Sequence of chain 12.E:
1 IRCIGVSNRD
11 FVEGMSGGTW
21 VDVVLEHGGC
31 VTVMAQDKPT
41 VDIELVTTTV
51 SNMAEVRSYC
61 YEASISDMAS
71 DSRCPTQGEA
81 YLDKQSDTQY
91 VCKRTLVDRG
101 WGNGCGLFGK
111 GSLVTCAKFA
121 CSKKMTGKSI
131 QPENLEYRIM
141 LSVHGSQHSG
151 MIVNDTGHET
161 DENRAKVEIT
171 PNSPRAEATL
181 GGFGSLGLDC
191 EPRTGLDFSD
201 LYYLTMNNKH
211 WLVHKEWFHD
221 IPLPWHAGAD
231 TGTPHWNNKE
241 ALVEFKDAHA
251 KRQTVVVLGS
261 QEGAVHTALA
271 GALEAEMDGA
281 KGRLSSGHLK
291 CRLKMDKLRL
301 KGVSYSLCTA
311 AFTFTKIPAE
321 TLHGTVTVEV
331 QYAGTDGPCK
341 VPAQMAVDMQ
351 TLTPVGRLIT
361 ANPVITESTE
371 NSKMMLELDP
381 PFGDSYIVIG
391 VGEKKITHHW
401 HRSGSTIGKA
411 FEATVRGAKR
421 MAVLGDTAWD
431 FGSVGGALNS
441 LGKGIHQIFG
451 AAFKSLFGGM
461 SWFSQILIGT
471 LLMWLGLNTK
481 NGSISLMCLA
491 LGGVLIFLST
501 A

The small molecule below binds the protein below.
Small molecule (SMILES): CC(=O)N[C@H]1[C@H](O[C@H]2[C@H](O)[C@@H](NC(C)=O)CO[C@@H]2CO)O[C@H](CO)[C@@H](O)[C@@H]1O

Binding-site contacts:
Ligand atom O7 contacts residue MET151 of chain 12.E at 3.6 Å.
Ligand atom O5 contacts residue ASN154 of chain 12.E at 4.2 Å.
Ligand atom C5 contacts residue THR156 of chain 12.E at 3.8 Å.
Ligand atom C3 contacts residue ASN154 of chain 12.E at 3.6 Å.
Ligand atom O3 contacts residue ASN154 of chain 12.E at 4.1 Å.
Ligand atom O7 contacts residue ASN154 of chain 12.E at 3.2 Å (h-bond).
Ligand atom C2 contacts residue ASN154 of chain 12.E at 2.6 Å.
Ligand atom N2 contacts residue ASN154 of chain 12.E at 1.4 Å (h-bond).
Ligand atom C8 contacts residue VAL153 of chain 12.E at 4.3 Å (hydrophobic).
Ligand atom C6 contacts residue THR156 of chain 12.E at 4.4 Å.
Ligand atom C8 contacts residue GLY150 of chain 12.E at 3.5 Å.
Ligand atom C1 contacts residue ASN154 of chain 12.E at 2.9 Å.
Ligand atom C7 contacts residue GLY150 of chain 12.E at 3.9 Å.
Ligand atom C7 contacts residue MET151 of chain 12.E at 4.3 Å (hydrophobic).
Ligand atom O6 contacts residue THR156 of chain 12.E at 3.5 Å (h-bond).
Ligand atom O7 contacts residue GLY150 of chain 12.E at 3.7 Å.
Ligand atom C8 contacts residue ASN154 of chain 12.E at 2.4 Å.
Ligand atom C1 contacts residue THR156 of chain 12.E at 3.4 Å.
Ligand atom C7 contacts residue ASN154 of chain 12.E at 2.0 Å.
Ligand atom O5 contacts residue THR156 of chain 12.E at 3.2 Å (h-bond).